This protein binds this small molecule.
Small molecule (SMILES): CC(=O)N[C@@H]1[C@@H](O)[C@H](O)[C@@H](CO)O[C@H]1O

Sequence of chain 1.F:
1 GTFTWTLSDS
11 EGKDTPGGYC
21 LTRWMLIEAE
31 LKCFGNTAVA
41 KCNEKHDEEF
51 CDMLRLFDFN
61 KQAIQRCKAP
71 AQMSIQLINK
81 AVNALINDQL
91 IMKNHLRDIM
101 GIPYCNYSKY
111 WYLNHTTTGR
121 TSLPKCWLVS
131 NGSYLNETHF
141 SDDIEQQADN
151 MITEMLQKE

Binding-site contacts:
Ligand atom C3 contacts residue ASN136 of chain 1.F at 3.8 Å.
Ligand atom C1 contacts residue ASN136 of chain 1.F at 1.4 Å.
Ligand atom C8 contacts residue ASN136 of chain 1.F at 4.3 Å.
Ligand atom O7 contacts residue ASN136 of chain 1.F at 3.1 Å (h-bond).
Ligand atom C5 contacts residue ASN136 of chain 1.F at 3.7 Å.
Ligand atom N2 contacts residue ASN136 of chain 1.F at 2.9 Å (h-bond).
Ligand atom C4 contacts residue ASN136 of chain 1.F at 4.2 Å.
Ligand atom O6 contacts residue ASN136 of chain 1.F at 4.4 Å.
Ligand atom C2 contacts residue ASN136 of chain 1.F at 2.5 Å.
Ligand atom C7 contacts residue ASN136 of chain 1.F at 3.2 Å.
Ligand atom O5 contacts residue ASN136 of chain 1.F at 2.4 Å (h-bond).